Binding-site contacts:
Ligand atom C3 contacts residue ASN5 of chain 1.A at 3.7 Å.
Ligand atom C2 contacts residue ASN5 of chain 1.A at 2.4 Å.
Ligand atom C1 contacts residue THR7 of chain 1.A at 4.3 Å.
Ligand atom C8 contacts residue LYS154 of chain 1.A at 4.1 Å.
Ligand atom C1 contacts residue ASN5 of chain 1.A at 1.4 Å.
Ligand atom C4 contacts residue ASN5 of chain 1.A at 4.2 Å.
Ligand atom O7 contacts residue LYS154 of chain 1.A at 2.8 Å (salt-bridge).
Ligand atom C7 contacts residue ASN5 of chain 1.A at 3.2 Å.
Ligand atom N2 contacts residue ASN5 of chain 1.A at 2.9 Å (h-bond).
Ligand atom O7 contacts residue ASN5 of chain 1.A at 3.0 Å (h-bond).
Ligand atom C5 contacts residue ASN5 of chain 1.A at 3.6 Å.
Ligand atom C7 contacts residue LYS154 of chain 1.A at 3.8 Å.
Ligand atom O5 contacts residue ASN5 of chain 1.A at 2.3 Å (h-bond).

Sequence of chain 1.A:
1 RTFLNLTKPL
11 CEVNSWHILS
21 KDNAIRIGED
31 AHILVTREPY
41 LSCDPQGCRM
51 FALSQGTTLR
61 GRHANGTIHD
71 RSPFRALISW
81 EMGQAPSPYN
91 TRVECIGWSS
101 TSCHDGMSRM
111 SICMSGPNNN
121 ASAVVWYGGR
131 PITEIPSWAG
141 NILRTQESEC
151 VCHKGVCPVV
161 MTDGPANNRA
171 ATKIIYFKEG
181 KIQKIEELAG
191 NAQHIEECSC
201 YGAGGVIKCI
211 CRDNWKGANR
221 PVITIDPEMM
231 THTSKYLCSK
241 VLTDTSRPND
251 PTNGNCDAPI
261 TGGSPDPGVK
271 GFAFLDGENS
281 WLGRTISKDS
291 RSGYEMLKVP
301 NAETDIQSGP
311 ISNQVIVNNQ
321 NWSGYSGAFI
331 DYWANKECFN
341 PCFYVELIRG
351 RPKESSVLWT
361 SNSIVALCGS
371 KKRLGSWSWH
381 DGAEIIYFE

The protein below binds the small molecule below.
Small molecule (SMILES): CC(=O)N[C@H]1[C@H](O[C@H]2[C@H](O)[C@@H](NC(C)=O)CO[C@@H]2CO)O[C@H](CO)[C@@H](O)[C@@H]1O